A protein and the small-molecule ligand that binds it are described below.
Small molecule (SMILES): CCOC(=O)C12[C@H]3[C@H]4[C@H]5[C@@H]1[Ru]45321(C#[O+])n2c3ccc(O)cc3c3c4c(c5cccn->1c5c32)C(=O)NC4=O

Sequence of chain 1.A:
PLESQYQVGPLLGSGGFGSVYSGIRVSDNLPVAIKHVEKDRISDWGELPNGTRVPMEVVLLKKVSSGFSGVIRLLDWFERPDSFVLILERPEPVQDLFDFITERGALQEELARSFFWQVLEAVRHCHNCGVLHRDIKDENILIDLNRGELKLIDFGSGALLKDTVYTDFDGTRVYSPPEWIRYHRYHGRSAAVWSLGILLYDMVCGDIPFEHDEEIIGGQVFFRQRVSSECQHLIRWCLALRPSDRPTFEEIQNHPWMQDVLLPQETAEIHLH

Binding-site contacts:
Ligand atom C16 contacts residue ILE185 of chain 1.A at 3.7 Å (hydrophobic).
Ligand atom C25 contacts residue LEU44 of chain 1.A at 3.4 Å (hydrophobic).
Ligand atom C22 contacts residue LEU174 of chain 1.A at 3.7 Å (hydrophobic).
Ligand atom O3 contacts residue LEU44 of chain 1.A at 3.6 Å.
Ligand atom O2 contacts residue LEU174 of chain 1.A at 3.6 Å.
Ligand atom O3 contacts residue PHE49 of chain 1.A at 3.6 Å.
Ligand atom N1 contacts residue ILE185 of chain 1.A at 3.6 Å.
Ligand atom C14 contacts residue ASP186 of chain 1.A at 3.8 Å.
Ligand atom N2 contacts residue GLU121 of chain 1.A at 2.8 Å (salt-bridge).
Ligand atom O1 contacts residue LEU120 of chain 1.A at 3.3 Å.
Ligand atom O6 contacts residue LYS67 of chain 1.A at 2.8 Å (salt-bridge).
Ligand atom C17 contacts residue ILE185 of chain 1.A at 3.8 Å (hydrophobic).
Ligand atom C10 contacts residue ILE185 of chain 1.A at 3.8 Å (hydrophobic).
Ligand atom C13 contacts residue ASP186 of chain 1.A at 3.6 Å.
Ligand atom C13 contacts residue PHE49 of chain 1.A at 3.6 Å (hydrophobic).
Ligand atom O2 contacts residue ARG122 of chain 1.A at 3.4 Å.
Ligand atom O3 contacts residue GLY45 of chain 1.A at 3.1 Å (h-bond).
Ligand atom C14 contacts residue LYS67 of chain 1.A at 3.8 Å.
Ligand atom C9 contacts residue GLU171 of chain 1.A at 3.4 Å.
Ligand atom C12 contacts residue PHE49 of chain 1.A at 3.6 Å (hydrophobic).
Ligand atom O4 contacts residue ASP128 of chain 1.A at 3.6 Å.
Ligand atom O1 contacts residue ILE104 of chain 1.A at 3.5 Å.
Ligand atom O2 contacts residue GLU121 of chain 1.A at 3.5 Å (salt-bridge).
Ligand atom C20 contacts residue LEU174 of chain 1.A at 3.4 Å (hydrophobic).
Ligand atom C8 contacts residue PHE49 of chain 1.A at 3.8 Å (hydrophobic).
Ligand atom C5 contacts residue ASP128 of chain 1.A at 3.6 Å.
Ligand atom C11 contacts residue ILE185 of chain 1.A at 3.6 Å (hydrophobic).
Ligand atom C19 contacts residue ILE185 of chain 1.A at 3.8 Å (hydrophobic).
Ligand atom O6 contacts residue ASP186 of chain 1.A at 3.3 Å.
Ligand atom C19 contacts residue ALA65 of chain 1.A at 3.7 Å (hydrophobic).
Ligand atom C9 contacts residue ILE185 of chain 1.A at 3.8 Å (hydrophobic).
Ligand atom C20 contacts residue ALA65 of chain 1.A at 3.5 Å (hydrophobic).
Ligand atom C7 contacts residue PHE49 of chain 1.A at 3.8 Å (hydrophobic).
Ligand atom O6 contacts residue GLU89 of chain 1.A at 3.5 Å (salt-bridge).
Ligand atom C21 contacts residue LEU174 of chain 1.A at 3.4 Å (hydrophobic).
Ligand atom O3 contacts residue VAL52 of chain 1.A at 3.4 Å.
Ligand atom C20 contacts residue GLU121 of chain 1.A at 3.6 Å.
Ligand atom O2 contacts residue PRO123 of chain 1.A at 3.6 Å.
Ligand atom O1 contacts residue ILE185 of chain 1.A at 3.8 Å.
Ligand atom N2 contacts residue ALA65 of chain 1.A at 3.3 Å.